Sequence of chain 1.G:
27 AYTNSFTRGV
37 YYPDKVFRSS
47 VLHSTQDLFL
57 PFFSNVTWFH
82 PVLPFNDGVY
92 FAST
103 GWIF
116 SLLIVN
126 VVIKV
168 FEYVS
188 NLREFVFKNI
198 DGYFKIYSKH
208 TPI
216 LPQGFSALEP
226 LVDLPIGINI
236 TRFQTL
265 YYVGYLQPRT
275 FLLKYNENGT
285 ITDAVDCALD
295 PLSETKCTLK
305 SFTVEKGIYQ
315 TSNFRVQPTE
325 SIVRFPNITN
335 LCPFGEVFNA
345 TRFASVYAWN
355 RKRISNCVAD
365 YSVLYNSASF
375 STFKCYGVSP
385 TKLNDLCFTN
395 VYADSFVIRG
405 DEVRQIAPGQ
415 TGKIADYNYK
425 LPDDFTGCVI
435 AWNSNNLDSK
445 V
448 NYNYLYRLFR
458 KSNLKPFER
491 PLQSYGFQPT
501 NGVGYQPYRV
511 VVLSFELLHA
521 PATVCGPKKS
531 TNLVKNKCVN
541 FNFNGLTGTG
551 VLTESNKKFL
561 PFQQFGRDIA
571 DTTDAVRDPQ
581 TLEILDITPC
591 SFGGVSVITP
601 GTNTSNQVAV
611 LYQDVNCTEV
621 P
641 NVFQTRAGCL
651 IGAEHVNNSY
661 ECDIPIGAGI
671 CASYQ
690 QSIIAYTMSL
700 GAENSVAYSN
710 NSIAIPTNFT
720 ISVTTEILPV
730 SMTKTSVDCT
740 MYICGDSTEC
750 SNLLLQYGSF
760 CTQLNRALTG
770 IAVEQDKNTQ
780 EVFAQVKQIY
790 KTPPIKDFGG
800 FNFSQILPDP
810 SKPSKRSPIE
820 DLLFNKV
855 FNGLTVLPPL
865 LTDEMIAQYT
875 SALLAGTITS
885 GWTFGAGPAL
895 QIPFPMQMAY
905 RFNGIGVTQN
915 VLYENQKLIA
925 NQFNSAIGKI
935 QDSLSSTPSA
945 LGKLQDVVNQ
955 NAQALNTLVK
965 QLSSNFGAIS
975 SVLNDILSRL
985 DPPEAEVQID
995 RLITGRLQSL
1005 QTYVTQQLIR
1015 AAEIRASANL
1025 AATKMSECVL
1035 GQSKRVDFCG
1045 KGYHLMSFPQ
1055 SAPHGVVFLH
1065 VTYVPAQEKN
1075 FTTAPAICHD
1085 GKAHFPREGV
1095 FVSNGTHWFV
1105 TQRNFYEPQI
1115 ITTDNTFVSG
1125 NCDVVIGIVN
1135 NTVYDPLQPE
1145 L

This protein binds this small molecule.
Small molecule (SMILES): CC(=O)N[C@@H]1[C@@H](O)[C@H](O)[C@@H](CO)O[C@H]1O

Sequence of chain 1.D:
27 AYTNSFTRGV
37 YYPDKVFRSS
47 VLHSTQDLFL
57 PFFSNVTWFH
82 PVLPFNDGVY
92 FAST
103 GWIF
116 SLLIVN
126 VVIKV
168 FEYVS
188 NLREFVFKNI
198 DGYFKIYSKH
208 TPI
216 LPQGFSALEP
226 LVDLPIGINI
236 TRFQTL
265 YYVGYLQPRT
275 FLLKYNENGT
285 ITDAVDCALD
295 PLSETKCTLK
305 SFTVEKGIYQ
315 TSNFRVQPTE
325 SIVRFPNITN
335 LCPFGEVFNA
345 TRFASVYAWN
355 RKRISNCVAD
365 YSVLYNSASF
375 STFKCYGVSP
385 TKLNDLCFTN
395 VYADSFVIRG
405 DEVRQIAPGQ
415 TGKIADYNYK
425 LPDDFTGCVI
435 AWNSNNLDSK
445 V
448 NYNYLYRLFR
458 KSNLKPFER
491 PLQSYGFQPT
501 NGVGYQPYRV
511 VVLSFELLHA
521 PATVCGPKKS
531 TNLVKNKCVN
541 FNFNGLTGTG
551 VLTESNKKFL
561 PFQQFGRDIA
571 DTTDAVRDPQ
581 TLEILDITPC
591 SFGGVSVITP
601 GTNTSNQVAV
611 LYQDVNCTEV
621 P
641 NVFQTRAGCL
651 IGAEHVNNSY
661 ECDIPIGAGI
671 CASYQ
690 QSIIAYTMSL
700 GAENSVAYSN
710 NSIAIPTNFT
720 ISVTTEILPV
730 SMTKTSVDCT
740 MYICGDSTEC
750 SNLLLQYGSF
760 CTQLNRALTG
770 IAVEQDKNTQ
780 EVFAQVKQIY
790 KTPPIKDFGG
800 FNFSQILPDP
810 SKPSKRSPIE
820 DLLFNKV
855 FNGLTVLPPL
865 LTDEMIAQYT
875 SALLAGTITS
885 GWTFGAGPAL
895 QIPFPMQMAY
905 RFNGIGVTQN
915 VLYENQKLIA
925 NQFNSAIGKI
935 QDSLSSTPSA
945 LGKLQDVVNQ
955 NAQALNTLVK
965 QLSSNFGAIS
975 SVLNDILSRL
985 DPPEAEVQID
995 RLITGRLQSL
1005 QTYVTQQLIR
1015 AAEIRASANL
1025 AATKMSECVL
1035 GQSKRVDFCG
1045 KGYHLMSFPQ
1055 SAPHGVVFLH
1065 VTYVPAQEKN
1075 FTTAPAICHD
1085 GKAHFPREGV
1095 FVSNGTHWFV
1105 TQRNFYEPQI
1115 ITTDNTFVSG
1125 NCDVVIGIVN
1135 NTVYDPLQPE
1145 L

Binding-site contacts:
Ligand atom C8 contacts residue GLY232 of chain 1.D at 4.4 Å.
Ligand atom C4 contacts residue ASN234 of chain 1.D at 4.3 Å.
Ligand atom N2 contacts residue ASN234 of chain 1.D at 3.0 Å (h-bond).
Ligand atom O7 contacts residue GLY232 of chain 1.D at 3.0 Å (h-bond).
Ligand atom O7 contacts residue ILE233 of chain 1.D at 4.4 Å.
Ligand atom O3 contacts residue HIS519 of chain 1.G at 4.2 Å.
Ligand atom O7 contacts residue ASN234 of chain 1.D at 4.1 Å.
Ligand atom C7 contacts residue ASN234 of chain 1.D at 4.1 Å.
Ligand atom C5 contacts residue ASN234 of chain 1.D at 3.8 Å.
Ligand atom C2 contacts residue ASN234 of chain 1.D at 2.6 Å.
Ligand atom C1 contacts residue ASN234 of chain 1.D at 1.5 Å.
Ligand atom C7 contacts residue GLY232 of chain 1.D at 3.9 Å.
Ligand atom O5 contacts residue ASN234 of chain 1.D at 2.4 Å (h-bond).
Ligand atom O7 contacts residue HIS519 of chain 1.G at 4.1 Å.
Ligand atom C8 contacts residue ASP198 of chain 1.D at 4.5 Å.
Ligand atom C8 contacts residue GLY199 of chain 1.D at 3.9 Å.
Ligand atom C3 contacts residue ASN234 of chain 1.D at 3.9 Å.